Sequence of chain 3.A:
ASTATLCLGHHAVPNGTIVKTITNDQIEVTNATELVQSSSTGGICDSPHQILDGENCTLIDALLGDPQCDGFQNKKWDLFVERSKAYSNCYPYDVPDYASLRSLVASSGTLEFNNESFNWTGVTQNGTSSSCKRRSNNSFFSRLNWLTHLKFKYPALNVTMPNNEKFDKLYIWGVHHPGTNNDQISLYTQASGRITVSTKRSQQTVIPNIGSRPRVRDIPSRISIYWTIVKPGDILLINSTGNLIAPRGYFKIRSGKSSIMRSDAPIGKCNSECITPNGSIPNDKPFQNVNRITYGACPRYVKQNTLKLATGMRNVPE

A small-molecule ligand and the protein it binds are described below.
Small molecule (SMILES): CC(=O)N[C@@H]1[C@@H](O)[C@H](O)[C@@H](CO)O[C@H]1O

Binding-site contacts:
Ligand atom C5 contacts residue ASN126 of chain 3.A at 3.7 Å.
Ligand atom C3 contacts residue ASN126 of chain 3.A at 3.8 Å.
Ligand atom C8 contacts residue GLN125 of chain 3.A at 4.1 Å.
Ligand atom O6 contacts residue ARG248 of chain 3.A at 4.4 Å.
Ligand atom C1 contacts residue ASN126 of chain 3.A at 1.4 Å.
Ligand atom O5 contacts residue ASN126 of chain 3.A at 2.4 Å (h-bond).
Ligand atom C7 contacts residue ASN126 of chain 3.A at 3.4 Å.
Ligand atom N2 contacts residue ASN126 of chain 3.A at 2.9 Å (h-bond).
Ligand atom O5 contacts residue ARG248 of chain 3.A at 3.8 Å.
Ligand atom C5 contacts residue ARG248 of chain 3.A at 4.2 Å.
Ligand atom C4 contacts residue ASN126 of chain 3.A at 4.2 Å.
Ligand atom C1 contacts residue ARG248 of chain 3.A at 3.8 Å.
Ligand atom C2 contacts residue ASN126 of chain 3.A at 2.5 Å.
Ligand atom O7 contacts residue ASN126 of chain 3.A at 3.5 Å (h-bond).